Sequence of chain 3.A:
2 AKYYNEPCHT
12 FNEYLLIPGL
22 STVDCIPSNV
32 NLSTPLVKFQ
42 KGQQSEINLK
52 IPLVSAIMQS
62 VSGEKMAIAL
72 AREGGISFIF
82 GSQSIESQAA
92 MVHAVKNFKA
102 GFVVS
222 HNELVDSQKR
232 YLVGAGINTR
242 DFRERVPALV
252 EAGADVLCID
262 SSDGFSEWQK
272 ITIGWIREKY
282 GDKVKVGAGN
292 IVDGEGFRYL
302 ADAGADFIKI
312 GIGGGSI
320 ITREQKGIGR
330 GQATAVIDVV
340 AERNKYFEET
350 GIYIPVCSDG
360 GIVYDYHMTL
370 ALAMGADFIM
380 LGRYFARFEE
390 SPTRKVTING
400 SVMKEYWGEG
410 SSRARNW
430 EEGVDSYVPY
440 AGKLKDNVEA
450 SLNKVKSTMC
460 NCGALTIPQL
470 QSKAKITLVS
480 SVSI

The protein below binds the small molecule below.
Small molecule (SMILES): O=c1[nH]cnc2c1ncn2[C@@H]1O[C@H](COP(=O)(O)O)[C@@H](O)[C@H]1O

Binding-site contacts:
Ligand atom O3' contacts residue ALA57 of chain 3.A at 3.4 Å.
Ligand atom O3P contacts residue GLY316 of chain 3.A at 3.6 Å.
Ligand atom O3' contacts residue ASP358 of chain 3.A at 2.6 Å (salt-bridge).
Ligand atom C3' contacts residue ASP358 of chain 3.A at 3.5 Å.
Ligand atom O1P contacts residue ARG382 of chain 3.A at 3.1 Å (salt-bridge).
Ligand atom O5' contacts residue GLY316 of chain 3.A at 3.5 Å.
Ligand atom O2' contacts residue MOA1 of chain 3.D at 3.3 Å.
Ligand atom O5' contacts residue GLY359 of chain 3.A at 3.4 Å.
Ligand atom O2P contacts residue LEU380 of chain 3.A at 3.6 Å.
Ligand atom O6 contacts residue GLU408 of chain 3.A at 3.3 Å (salt-bridge).
Ligand atom C4 contacts residue MOA1 of chain 3.D at 3.6 Å.
Ligand atom N3 contacts residue MOA1 of chain 3.D at 3.5 Å.
Ligand atom O4' contacts residue ILE318 of chain 3.A at 3.2 Å.
Ligand atom O2' contacts residue ASP358 of chain 3.A at 2.6 Å (salt-bridge).
Ligand atom C4' contacts residue ASP358 of chain 3.A at 3.6 Å.
Ligand atom P contacts residue SER317 of chain 3.A at 3.7 Å.
Ligand atom O1P contacts residue SER317 of chain 3.A at 2.8 Å (h-bond).
Ligand atom O1P contacts residue TYR405 of chain 3.A at 2.6 Å (h-bond).
Ligand atom O3P contacts residue GLY360 of chain 3.A at 3.3 Å (h-bond).
Ligand atom C6 contacts residue GLU431 of chain 3.A at 3.4 Å.
Ligand atom O2P contacts residue GLY381 of chain 3.A at 2.7 Å (h-bond).
Ligand atom O3P contacts residue SER317 of chain 3.A at 2.8 Å (h-bond).
Ligand atom O6 contacts residue GLY407 of chain 3.A at 3.2 Å.
Ligand atom C2 contacts residue MOA1 of chain 3.D at 3.2 Å.
Ligand atom C6 contacts residue MOA1 of chain 3.D at 3.7 Å.
Ligand atom O6 contacts residue GLY409 of chain 3.A at 2.9 Å (h-bond).
Ligand atom O3' contacts residue MET379 of chain 3.A at 3.7 Å.
Ligand atom C5' contacts residue ILE318 of chain 3.A at 3.6 Å (hydrophobic).
Ligand atom C5 contacts residue GLU408 of chain 3.A at 3.7 Å.
Ligand atom N1 contacts residue GLU431 of chain 3.A at 2.7 Å (salt-bridge).
Ligand atom C5' contacts residue TYR405 of chain 3.A at 3.8 Å (hydrophobic).
Ligand atom O6 contacts residue GLU431 of chain 3.A at 3.2 Å (salt-bridge).
Ligand atom N7 contacts residue GLU408 of chain 3.A at 2.9 Å (salt-bridge).
Ligand atom N1 contacts residue MOA1 of chain 3.D at 3.2 Å (h-bond).
Ligand atom O5' contacts residue ILE318 of chain 3.A at 3.5 Å.
Ligand atom O1P contacts residue ILE318 of chain 3.A at 3.3 Å.
Ligand atom O2P contacts residue ARG382 of chain 3.A at 3.5 Å (salt-bridge).
Ligand atom C2 contacts residue GLU431 of chain 3.A at 3.7 Å.
Ligand atom C2 contacts residue CSO319 of chain 3.A at 3.5 Å.
Ligand atom N7 contacts residue GLY407 of chain 3.A at 3.5 Å.